Sequence of chain 1.F:
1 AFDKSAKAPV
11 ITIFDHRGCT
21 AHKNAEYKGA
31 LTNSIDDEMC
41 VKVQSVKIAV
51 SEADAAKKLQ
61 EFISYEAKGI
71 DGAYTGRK

A protein and the small-molecule ligand that binds it are described below.
Small molecule (SMILES): CCC1=C(C)[C@@H](Cc2[nH]c(/C=C3\N=C(/C=C4\NC(=O)[C@H](C)[C@H]4CC)C(C)=C3CCC(=O)O)c(/C=C/C(=O)O)c2C)NC1=O

Sequence of chain 1.G:
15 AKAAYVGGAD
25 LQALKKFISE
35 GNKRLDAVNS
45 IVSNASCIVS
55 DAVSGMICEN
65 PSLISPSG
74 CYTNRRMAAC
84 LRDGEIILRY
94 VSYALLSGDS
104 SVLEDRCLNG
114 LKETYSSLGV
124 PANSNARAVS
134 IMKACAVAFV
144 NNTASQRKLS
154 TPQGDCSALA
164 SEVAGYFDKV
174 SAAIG

Sequence of chain 1.E:
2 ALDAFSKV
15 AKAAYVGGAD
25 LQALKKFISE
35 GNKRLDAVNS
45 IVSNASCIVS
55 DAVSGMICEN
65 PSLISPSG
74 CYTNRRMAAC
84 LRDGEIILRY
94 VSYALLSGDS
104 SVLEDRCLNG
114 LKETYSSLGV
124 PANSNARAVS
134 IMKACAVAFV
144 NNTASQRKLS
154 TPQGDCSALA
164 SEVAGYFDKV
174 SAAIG

Binding-site contacts:
Ligand atom C1B contacts residue CYS138 of chain 1.E at 3.2 Å (hydrophobic).
Ligand atom OD contacts residue TYR74 of chain 1.F at 3.4 Å.
Ligand atom NB contacts residue ASP55 of chain 1.E at 2.7 Å (salt-bridge).
Ligand atom O1B contacts residue ASP71 of chain 1.F at 3.3 Å.
Ligand atom OD contacts residue CYS62 of chain 1.E at 3.1 Å (h-bond).
Ligand atom O1B contacts residue GLY72 of chain 1.F at 2.8 Å (h-bond).
Ligand atom CMB contacts residue ALA147 of chain 1.E at 3.4 Å (hydrophobic).
Ligand atom CBD contacts residue CYS62 of chain 1.E at 2.8 Å (hydrophobic).
Ligand atom C2A contacts residue CYS51 of chain 1.E at 3.3 Å (hydrophobic).
Ligand atom C3A contacts residue CYS51 of chain 1.E at 2.8 Å (hydrophobic).
Ligand atom C2D contacts residue LYS68 of chain 1.F at 3.5 Å.
Ligand atom CAB contacts residue ALA137 of chain 1.E at 3.5 Å (hydrophobic).
Ligand atom OD contacts residue THR75 of chain 1.F at 2.8 Å (h-bond).
Ligand atom NB contacts residue CYS138 of chain 1.E at 3.3 Å (h-bond).
Ligand atom ND contacts residue ALA73 of chain 1.F at 2.9 Å (h-bond).
Ligand atom CMD contacts residue SER58 of chain 1.E at 3.5 Å.
Ligand atom CMD contacts residue ASP55 of chain 1.E at 3.4 Å.
Ligand atom NA contacts residue ASP71 of chain 1.F at 2.7 Å (salt-bridge).
Ligand atom OA contacts residue GLN149 of chain 1.E at 2.9 Å (h-bond).
Ligand atom CMC contacts residue THR75 of chain 1.F at 3.4 Å.
Ligand atom OA contacts residue ASP71 of chain 1.F at 3.2 Å (salt-bridge).
Ligand atom C3D contacts residue CYS62 of chain 1.E at 2.7 Å (hydrophobic).
Ligand atom NC contacts residue ASP55 of chain 1.E at 2.8 Å (salt-bridge).
Ligand atom CMB contacts residue ASP71 of chain 1.F at 3.5 Å.
Ligand atom O1B contacts residue LYS151 of chain 1.G at 2.9 Å (salt-bridge).
Ligand atom CMA contacts residue ASN48 of chain 1.E at 3.4 Å.
Ligand atom OA contacts residue SER148 of chain 1.E at 2.7 Å (h-bond).
Ligand atom C1C contacts residue GLY72 of chain 1.F at 3.3 Å.
Ligand atom CBA contacts residue CYS51 of chain 1.E at 2.7 Å (hydrophobic).
Ligand atom CMD contacts residue GLY59 of chain 1.E at 3.4 Å.
Ligand atom CAA contacts residue CYS51 of chain 1.E at 1.8 Å (hydrophobic).
Ligand atom CAD contacts residue CYS62 of chain 1.E at 1.9 Å (hydrophobic).
Ligand atom C1A contacts residue ASP71 of chain 1.F at 3.4 Å.
Ligand atom CHB contacts residue GLY72 of chain 1.F at 3.4 Å.
Ligand atom CMD contacts residue ALA67 of chain 1.F at 3.0 Å (hydrophobic).
Ligand atom CBD contacts residue TYR65 of chain 1.F at 3.5 Å (hydrophobic).
Ligand atom CBA contacts residue GOL1 of chain 1.DA at 3.4 Å.
Ligand atom C4D contacts residue CYS62 of chain 1.E at 3.2 Å (hydrophobic).
Ligand atom CGB contacts residue GLY72 of chain 1.F at 3.4 Å.
Ligand atom OD contacts residue GLY76 of chain 1.F at 3.1 Å (h-bond).